Binding-site contacts:
Ligand atom O2 contacts residue GLU397 of chain 1.A at 3.9 Å.
Ligand atom O6 contacts residue MET200 of chain 1.A at 4.4 Å.
Ligand atom C6 contacts residue PRO197 of chain 1.A at 3.6 Å (hydrophobic).
Ligand atom O2 contacts residue TRP202 of chain 1.A at 2.9 Å (h-bond).
Ligand atom O6 contacts residue ASP198 of chain 1.A at 3.8 Å.
Ligand atom C4 contacts residue LYS319 of chain 1.A at 3.9 Å.
Ligand atom C2 contacts residue GLU396 of chain 1.A at 4.1 Å.
Ligand atom C3 contacts residue GLU396 of chain 1.A at 3.8 Å.
Ligand atom O4 contacts residue ASP198 of chain 1.A at 3.4 Å (salt-bridge).
Ligand atom C6 contacts residue GLU397 of chain 1.A at 4.3 Å.
Ligand atom O4 contacts residue GLU396 of chain 1.A at 3.7 Å.
Ligand atom O3 contacts residue ASP198 of chain 1.A at 4.3 Å.
Ligand atom C4 contacts residue ASP198 of chain 1.A at 3.8 Å.
Ligand atom C4 contacts residue GLU396 of chain 1.A at 4.3 Å.
Ligand atom C2 contacts residue GLU397 of chain 1.A at 4.4 Å.
Ligand atom O3 contacts residue LYS319 of chain 1.A at 3.1 Å (salt-bridge).
Ligand atom C3 contacts residue TRP202 of chain 1.A at 4.3 Å (hydrophobic).
Ligand atom C3 contacts residue LYS319 of chain 1.A at 3.9 Å.
Ligand atom O3 contacts residue TRP202 of chain 1.A at 3.7 Å.
Ligand atom O6 contacts residue PRO197 of chain 1.A at 3.2 Å.
Ligand atom O3 contacts residue GLU396 of chain 1.A at 3.9 Å.
Ligand atom O4 contacts residue GLU397 of chain 1.A at 2.7 Å.
Ligand atom O2 contacts residue GLU396 of chain 1.A at 2.9 Å (salt-bridge).
Ligand atom C3 contacts residue GLU397 of chain 1.A at 3.5 Å.
Ligand atom C2 contacts residue TRP202 of chain 1.A at 3.7 Å (hydrophobic).
Ligand atom O3 contacts residue GLU397 of chain 1.A at 2.8 Å (salt-bridge).
Ligand atom C4 contacts residue GLU397 of chain 1.A at 3.6 Å.
Ligand atom O6 contacts residue GLN199 of chain 1.A at 3.2 Å (h-bond).
Ligand atom O4 contacts residue LYS319 of chain 1.A at 3.0 Å (salt-bridge).
Ligand atom C1 contacts residue GLU396 of chain 1.A at 4.0 Å.
Ligand atom O5 contacts residue GLU396 of chain 1.A at 4.5 Å.
Ligand atom O1 contacts residue GLU396 of chain 1.A at 2.7 Å (salt-bridge).
Ligand atom C5 contacts residue GLU397 of chain 1.A at 3.6 Å.
Ligand atom O3 contacts residue MET200 of chain 1.A at 3.8 Å.
Ligand atom C2 contacts residue MET200 of chain 1.A at 4.1 Å (hydrophobic).

Sequence of chain 1.A:
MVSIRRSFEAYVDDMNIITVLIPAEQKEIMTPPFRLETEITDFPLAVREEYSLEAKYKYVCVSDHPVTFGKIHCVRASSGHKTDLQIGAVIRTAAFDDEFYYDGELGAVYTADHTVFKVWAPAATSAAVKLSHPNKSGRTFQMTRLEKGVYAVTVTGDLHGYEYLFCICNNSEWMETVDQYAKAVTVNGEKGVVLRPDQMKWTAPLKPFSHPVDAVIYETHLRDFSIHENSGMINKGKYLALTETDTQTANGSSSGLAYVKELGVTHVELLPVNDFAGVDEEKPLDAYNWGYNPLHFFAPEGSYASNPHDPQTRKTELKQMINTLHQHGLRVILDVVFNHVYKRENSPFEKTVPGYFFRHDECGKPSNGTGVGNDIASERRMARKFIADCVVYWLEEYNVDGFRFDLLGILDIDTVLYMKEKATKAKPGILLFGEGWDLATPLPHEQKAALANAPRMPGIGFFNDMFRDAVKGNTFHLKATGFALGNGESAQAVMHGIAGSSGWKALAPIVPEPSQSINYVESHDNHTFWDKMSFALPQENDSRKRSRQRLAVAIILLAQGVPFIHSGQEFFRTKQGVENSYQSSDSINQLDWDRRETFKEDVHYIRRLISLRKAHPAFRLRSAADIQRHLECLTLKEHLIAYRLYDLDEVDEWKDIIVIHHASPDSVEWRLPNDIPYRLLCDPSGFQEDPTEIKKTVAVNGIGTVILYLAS

A small-molecule ligand and the protein it binds are described below.
Small molecule (SMILES): OC[C@H]1O[C@H](O[C@H]2[C@H](O)[C@@H](O)[C@@H](O)O[C@@H]2CO)[C@H](O)[C@@H](O)[C@@H]1O